Binding-site contacts:
Ligand atom P contacts residue ARG125 of chain 1.E at 3.8 Å.
Ligand atom O4 contacts residue SER17 of chain 1.F at 3.3 Å.
Ligand atom O4 contacts residue THR21 of chain 1.F at 4.0 Å.
Ligand atom O2 contacts residue ARG125 of chain 1.E at 4.0 Å.
Ligand atom OP3 contacts residue ARG125 of chain 1.E at 2.7 Å.
Ligand atom OP1 contacts residue ARG125 of chain 1.E at 2.9 Å (salt-bridge).
Ligand atom OP2 contacts residue ILE23 of chain 1.F at 4.1 Å.
Ligand atom C2 contacts residue ASN16 of chain 1.F at 3.2 Å.
Ligand atom N3 contacts residue ASN16 of chain 1.F at 2.9 Å (h-bond).
Ligand atom OP1 contacts residue ARG131 of chain 1.E at 3.3 Å (salt-bridge).
Ligand atom O3' contacts residue ARG125 of chain 1.E at 4.1 Å.
Ligand atom OP2 contacts residue SER77 of chain 1.E at 3.9 Å.
Ligand atom C5' contacts residue ARG131 of chain 1.E at 3.4 Å.
Ligand atom C4 contacts residue ASN16 of chain 1.F at 4.2 Å.
Ligand atom C5' contacts residue MET76 of chain 1.E at 4.2 Å (hydrophobic).
Ligand atom P contacts residue ARG131 of chain 1.E at 3.5 Å.
Ligand atom C3' contacts residue ARG125 of chain 1.E at 3.3 Å.
Ligand atom C4 contacts residue SER17 of chain 1.F at 4.1 Å.
Ligand atom N1 contacts residue ARG125 of chain 1.E at 3.7 Å.
Ligand atom C5 contacts residue THR21 of chain 1.F at 4.4 Å.
Ligand atom C6 contacts residue ARG125 of chain 1.E at 3.6 Å.
Ligand atom O4 contacts residue ARG125 of chain 1.E at 3.9 Å.
Ligand atom C1' contacts residue ARG125 of chain 1.E at 4.3 Å.
Ligand atom C2' contacts residue ARG125 of chain 1.E at 3.7 Å.
Ligand atom O5' contacts residue ARG131 of chain 1.E at 2.8 Å (salt-bridge).
Ligand atom OP3 contacts residue ILE23 of chain 1.F at 4.3 Å.
Ligand atom C4' contacts residue ARG125 of chain 1.E at 4.3 Å.
Ligand atom O5' contacts residue ARG125 of chain 1.E at 3.2 Å (salt-bridge).
Ligand atom N3 contacts residue ARG125 of chain 1.E at 3.7 Å.
Ligand atom OP1 contacts residue ILE23 of chain 1.F at 3.6 Å.
Ligand atom OP2 contacts residue ARG131 of chain 1.E at 3.8 Å.
Ligand atom C4 contacts residue ARG125 of chain 1.E at 3.7 Å.
Ligand atom C5' contacts residue ARG125 of chain 1.E at 4.2 Å.
Ligand atom C5' contacts residue SER77 of chain 1.E at 4.5 Å.
Ligand atom P contacts residue ILE23 of chain 1.F at 4.2 Å.
Ligand atom C2 contacts residue ARG125 of chain 1.E at 3.8 Å.
Ligand atom N3 contacts residue SER17 of chain 1.F at 4.3 Å.
Ligand atom O2 contacts residue ASN16 of chain 1.F at 2.7 Å (h-bond).
Ligand atom OP3 contacts residue SER77 of chain 1.E at 4.3 Å.
Ligand atom C5 contacts residue ARG125 of chain 1.E at 3.5 Å.

Sequence of chain 1.E:
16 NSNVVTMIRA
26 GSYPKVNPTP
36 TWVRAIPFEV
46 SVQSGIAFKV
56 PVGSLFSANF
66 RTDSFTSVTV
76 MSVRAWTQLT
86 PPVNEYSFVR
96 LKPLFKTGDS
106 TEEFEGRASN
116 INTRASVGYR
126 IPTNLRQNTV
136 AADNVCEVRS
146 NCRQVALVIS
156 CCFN

A small-molecule ligand and the protein it binds are described below.
Small molecule (SMILES): CO[P](=O)(O)O[C@H]1[C@@H](O)[C@H](n2ccc(=O)[nH]c2=O)O[C@@H]1COP(=O)(O)O

Sequence of chain 1.F:
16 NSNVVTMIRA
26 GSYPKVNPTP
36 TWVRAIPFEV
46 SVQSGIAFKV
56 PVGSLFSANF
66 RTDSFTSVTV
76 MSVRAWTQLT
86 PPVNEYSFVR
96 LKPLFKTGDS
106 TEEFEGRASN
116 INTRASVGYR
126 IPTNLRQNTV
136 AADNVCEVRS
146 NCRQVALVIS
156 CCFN